The small molecule below binds the protein below.
Small molecule (SMILES): CC(=O)N[C@@H]1[C@@H](O)[C@H](O)[C@@H](CO)O[C@H]1O

Binding-site contacts:
Ligand atom O7 contacts residue ASN154 of chain 5.A at 3.6 Å.
Ligand atom N2 contacts residue ASN154 of chain 5.A at 3.0 Å (h-bond).
Ligand atom O5 contacts residue ASN154 of chain 5.A at 2.4 Å (h-bond).
Ligand atom C8 contacts residue ASN154 of chain 5.A at 3.9 Å.
Ligand atom C7 contacts residue ASN154 of chain 5.A at 3.4 Å.
Ligand atom C5 contacts residue ASN154 of chain 5.A at 3.6 Å.
Ligand atom C5 contacts residue SER156 of chain 5.A at 3.9 Å.
Ligand atom C1 contacts residue SER156 of chain 5.A at 3.3 Å.
Ligand atom O5 contacts residue SER156 of chain 5.A at 3.9 Å.
Ligand atom C4 contacts residue ASN154 of chain 5.A at 4.2 Å.
Ligand atom C3 contacts residue ASN154 of chain 5.A at 3.9 Å.
Ligand atom C1 contacts residue ASN154 of chain 5.A at 1.4 Å.
Ligand atom N2 contacts residue SER156 of chain 5.A at 4.2 Å.
Ligand atom C2 contacts residue ASN154 of chain 5.A at 2.5 Å.
Ligand atom C2 contacts residue SER156 of chain 5.A at 4.3 Å.

Sequence of chain 5.A:
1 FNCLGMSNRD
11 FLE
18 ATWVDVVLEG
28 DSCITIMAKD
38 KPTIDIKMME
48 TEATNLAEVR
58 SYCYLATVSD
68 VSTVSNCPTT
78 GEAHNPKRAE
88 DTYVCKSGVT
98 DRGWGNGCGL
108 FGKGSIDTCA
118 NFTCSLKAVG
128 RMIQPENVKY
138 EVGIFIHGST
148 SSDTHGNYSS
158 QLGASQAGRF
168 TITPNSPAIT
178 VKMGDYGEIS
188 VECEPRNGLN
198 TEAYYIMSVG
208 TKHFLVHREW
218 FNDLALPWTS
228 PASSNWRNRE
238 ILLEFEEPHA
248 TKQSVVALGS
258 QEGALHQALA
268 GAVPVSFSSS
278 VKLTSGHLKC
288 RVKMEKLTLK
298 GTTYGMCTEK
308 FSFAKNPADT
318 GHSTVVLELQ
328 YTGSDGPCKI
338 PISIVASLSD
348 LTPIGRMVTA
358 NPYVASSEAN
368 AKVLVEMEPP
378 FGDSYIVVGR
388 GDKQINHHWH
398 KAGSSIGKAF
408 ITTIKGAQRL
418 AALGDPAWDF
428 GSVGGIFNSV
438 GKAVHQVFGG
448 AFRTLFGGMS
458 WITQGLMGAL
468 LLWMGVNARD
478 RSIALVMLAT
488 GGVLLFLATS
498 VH